Binding-site contacts:
Ligand atom C5 contacts residue ASN154 of chain 16.A at 3.6 Å.
Ligand atom C3 contacts residue HIS104 of chain 16.C at 3.7 Å.
Ligand atom C6 contacts residue HIS104 of chain 16.C at 3.8 Å.
Ligand atom O5 contacts residue HIS104 of chain 16.C at 3.7 Å.
Ligand atom C3 contacts residue ASN154 of chain 16.A at 3.8 Å.
Ligand atom C2 contacts residue HIS104 of chain 16.C at 4.2 Å.
Ligand atom C7 contacts residue ASN154 of chain 16.A at 3.5 Å.
Ligand atom O4 contacts residue HIS104 of chain 16.C at 3.8 Å.
Ligand atom C2 contacts residue ASN154 of chain 16.A at 2.5 Å.
Ligand atom O7 contacts residue ASN154 of chain 16.A at 3.2 Å (h-bond).
Ligand atom N2 contacts residue ASN154 of chain 16.A at 3.0 Å (h-bond).
Ligand atom C5 contacts residue HIS104 of chain 16.C at 3.4 Å.
Ligand atom C1 contacts residue ASN154 of chain 16.A at 1.4 Å.
Ligand atom O5 contacts residue ASN154 of chain 16.A at 2.3 Å (h-bond).
Ligand atom C4 contacts residue ASN154 of chain 16.A at 4.2 Å.
Ligand atom O6 contacts residue HIS104 of chain 16.C at 3.6 Å.
Ligand atom C1 contacts residue HIS104 of chain 16.C at 3.5 Å.
Ligand atom C4 contacts residue HIS104 of chain 16.C at 4.0 Å.

This small molecule binds to this protein.
Small molecule (SMILES): CC(=O)N[C@@H]1[C@@H](O)[C@H](O)[C@@H](CO)O[C@H]1O

Sequence of chain 16.A:
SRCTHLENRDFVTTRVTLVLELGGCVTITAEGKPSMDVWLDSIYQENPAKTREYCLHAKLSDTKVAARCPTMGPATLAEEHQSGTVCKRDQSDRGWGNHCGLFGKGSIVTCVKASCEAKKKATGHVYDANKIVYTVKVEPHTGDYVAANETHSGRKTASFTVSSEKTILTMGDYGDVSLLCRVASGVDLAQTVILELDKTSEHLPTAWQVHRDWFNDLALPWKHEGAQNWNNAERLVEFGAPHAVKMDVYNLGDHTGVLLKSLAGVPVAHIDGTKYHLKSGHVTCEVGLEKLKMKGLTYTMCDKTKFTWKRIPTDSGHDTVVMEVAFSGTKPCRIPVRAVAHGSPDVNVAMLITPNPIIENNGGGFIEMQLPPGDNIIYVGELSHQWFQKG

Sequence of chain 16.C:
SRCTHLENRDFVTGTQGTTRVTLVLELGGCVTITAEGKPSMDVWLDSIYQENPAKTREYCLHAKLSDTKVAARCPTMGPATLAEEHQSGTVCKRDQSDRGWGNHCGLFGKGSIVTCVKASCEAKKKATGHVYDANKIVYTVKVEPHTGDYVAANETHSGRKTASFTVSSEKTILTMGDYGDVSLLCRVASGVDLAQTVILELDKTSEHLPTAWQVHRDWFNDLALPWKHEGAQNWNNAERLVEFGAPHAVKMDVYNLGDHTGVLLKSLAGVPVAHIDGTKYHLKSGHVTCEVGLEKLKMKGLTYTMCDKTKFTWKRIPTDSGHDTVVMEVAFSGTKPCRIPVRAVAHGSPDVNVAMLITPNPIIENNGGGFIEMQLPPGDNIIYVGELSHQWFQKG